Sequence of chain 3.B:
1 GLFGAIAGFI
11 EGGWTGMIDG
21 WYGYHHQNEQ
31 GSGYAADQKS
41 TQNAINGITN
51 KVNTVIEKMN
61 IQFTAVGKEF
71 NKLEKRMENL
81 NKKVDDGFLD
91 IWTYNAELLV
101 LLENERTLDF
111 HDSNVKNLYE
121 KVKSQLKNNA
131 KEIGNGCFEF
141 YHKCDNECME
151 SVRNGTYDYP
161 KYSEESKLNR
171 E

The protein below binds the small molecule below.
Small molecule (SMILES): CC(=O)N[C@H]1[C@H](O[C@H]2[C@H](O)[C@@H](NC(C)=O)CO[C@@H]2CO)O[C@H](CO)[C@@H](O)[C@@H]1O

Binding-site contacts:
Ligand atom C6 contacts residue GLU150 of chain 3.B at 4.4 Å.
Ligand atom C7 contacts residue ASN154 of chain 3.B at 3.1 Å.
Ligand atom C4 contacts residue ASN154 of chain 3.B at 4.2 Å.
Ligand atom N2 contacts residue GLU147 of chain 3.B at 2.4 Å (salt-bridge).
Ligand atom C3 contacts residue ASN154 of chain 3.B at 3.8 Å.
Ligand atom O7 contacts residue ASN154 of chain 3.B at 3.1 Å (h-bond).
Ligand atom O5 contacts residue THR156 of chain 3.B at 3.6 Å (h-bond).
Ligand atom C2 contacts residue ASN154 of chain 3.B at 2.5 Å.
Ligand atom C5 contacts residue THR156 of chain 3.B at 3.5 Å.
Ligand atom O5 contacts residue ASN154 of chain 3.B at 2.4 Å (h-bond).
Ligand atom C6 contacts residue SER151 of chain 3.B at 3.9 Å.
Ligand atom O6 contacts residue GLU150 of chain 3.B at 3.6 Å.
Ligand atom N2 contacts residue ASN154 of chain 3.B at 2.9 Å (h-bond).
Ligand atom C8 contacts residue ASN154 of chain 3.B at 4.1 Å.
Ligand atom O5 contacts residue GLU150 of chain 3.B at 3.7 Å.
Ligand atom O7 contacts residue THR156 of chain 3.B at 3.3 Å.
Ligand atom C6 contacts residue GLU147 of chain 3.B at 3.8 Å.
Ligand atom C1 contacts residue GLU147 of chain 3.B at 4.2 Å.
Ligand atom O7 contacts residue GLU147 of chain 3.B at 3.7 Å.
Ligand atom C3 contacts residue GLU147 of chain 3.B at 3.3 Å.
Ligand atom C5 contacts residue ASN154 of chain 3.B at 3.6 Å.
Ligand atom C1 contacts residue THR156 of chain 3.B at 3.7 Å.
Ligand atom C2 contacts residue GLU147 of chain 3.B at 3.3 Å.
Ligand atom C6 contacts residue ASN154 of chain 3.B at 4.5 Å.
Ligand atom C8 contacts residue GLU147 of chain 3.B at 3.7 Å.
Ligand atom C6 contacts residue THR156 of chain 3.B at 4.2 Å.
Ligand atom C5 contacts residue SER151 of chain 3.B at 4.4 Å.
Ligand atom O5 contacts residue SER151 of chain 3.B at 4.2 Å.
Ligand atom O6 contacts residue GLU147 of chain 3.B at 3.7 Å.
Ligand atom O6 contacts residue SER151 of chain 3.B at 4.1 Å.
Ligand atom O3 contacts residue GLU147 of chain 3.B at 3.3 Å (salt-bridge).
Ligand atom C1 contacts residue ASN154 of chain 3.B at 1.4 Å.
Ligand atom C7 contacts residue GLU147 of chain 3.B at 3.0 Å.
Ligand atom C1 contacts residue GLU150 of chain 3.B at 4.2 Å.